This protein binds this small molecule.
Small molecule (SMILES): CC(=O)N[C@@H]1[C@@H](O)[C@H](O)[C@@H](CO)O[C@H]1O

Sequence of chain 1.C:
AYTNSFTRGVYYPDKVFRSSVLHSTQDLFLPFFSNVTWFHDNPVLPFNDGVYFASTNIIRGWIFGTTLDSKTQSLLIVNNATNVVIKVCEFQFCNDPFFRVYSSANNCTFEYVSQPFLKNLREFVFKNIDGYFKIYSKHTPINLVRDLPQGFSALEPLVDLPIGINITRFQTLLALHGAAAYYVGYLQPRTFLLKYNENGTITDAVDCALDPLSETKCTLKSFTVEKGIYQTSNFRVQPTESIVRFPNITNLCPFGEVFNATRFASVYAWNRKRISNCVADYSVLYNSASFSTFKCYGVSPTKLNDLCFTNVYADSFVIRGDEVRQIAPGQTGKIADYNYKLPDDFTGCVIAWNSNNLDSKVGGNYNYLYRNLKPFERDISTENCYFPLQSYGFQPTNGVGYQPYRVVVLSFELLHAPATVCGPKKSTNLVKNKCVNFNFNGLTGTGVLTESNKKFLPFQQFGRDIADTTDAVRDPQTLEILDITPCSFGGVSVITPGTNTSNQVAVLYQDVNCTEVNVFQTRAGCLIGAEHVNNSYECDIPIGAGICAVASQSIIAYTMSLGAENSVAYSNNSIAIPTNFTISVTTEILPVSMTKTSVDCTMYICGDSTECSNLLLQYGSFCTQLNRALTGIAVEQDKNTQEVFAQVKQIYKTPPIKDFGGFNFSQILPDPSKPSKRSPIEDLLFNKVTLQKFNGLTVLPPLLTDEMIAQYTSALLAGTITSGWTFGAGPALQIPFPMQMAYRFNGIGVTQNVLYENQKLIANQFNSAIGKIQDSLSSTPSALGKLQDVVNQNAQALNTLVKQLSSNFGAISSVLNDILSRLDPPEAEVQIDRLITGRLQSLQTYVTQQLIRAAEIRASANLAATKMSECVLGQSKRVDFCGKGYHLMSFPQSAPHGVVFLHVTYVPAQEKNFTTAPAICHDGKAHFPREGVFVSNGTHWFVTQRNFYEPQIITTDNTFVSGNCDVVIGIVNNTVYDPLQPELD

Binding-site contacts:
Ligand atom C3 contacts residue ASN1098 of chain 1.C at 3.9 Å.
Ligand atom O7 contacts residue ASN1098 of chain 1.C at 3.3 Å (h-bond).
Ligand atom C2 contacts residue ASN1098 of chain 1.C at 2.6 Å.
Ligand atom C7 contacts residue ASN1098 of chain 1.C at 3.4 Å.
Ligand atom N2 contacts residue ASN1098 of chain 1.C at 3.0 Å (h-bond).
Ligand atom C1 contacts residue ASN1098 of chain 1.C at 1.4 Å.
Ligand atom O5 contacts residue ASN1098 of chain 1.C at 2.4 Å (h-bond).
Ligand atom C5 contacts residue ASN1098 of chain 1.C at 3.6 Å.
Ligand atom C4 contacts residue ASN1098 of chain 1.C at 4.3 Å.
Ligand atom C8 contacts residue ASN1098 of chain 1.C at 3.7 Å.